Sequence of chain 1.B:
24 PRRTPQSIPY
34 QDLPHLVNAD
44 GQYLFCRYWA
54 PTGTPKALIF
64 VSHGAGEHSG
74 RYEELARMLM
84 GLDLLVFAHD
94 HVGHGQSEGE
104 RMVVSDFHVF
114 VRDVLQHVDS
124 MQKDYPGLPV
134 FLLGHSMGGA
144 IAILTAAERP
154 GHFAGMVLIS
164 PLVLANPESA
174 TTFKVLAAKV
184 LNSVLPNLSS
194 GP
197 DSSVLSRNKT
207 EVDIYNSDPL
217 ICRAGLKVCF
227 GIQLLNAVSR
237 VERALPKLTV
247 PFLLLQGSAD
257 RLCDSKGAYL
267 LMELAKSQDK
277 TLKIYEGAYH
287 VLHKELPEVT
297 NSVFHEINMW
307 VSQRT

Binding-site contacts:
Ligand atom O22 contacts residue GLU70 of chain 1.B at 3.2 Å (salt-bridge).
Ligand atom O23 contacts residue ALA68 of chain 1.B at 2.9 Å (h-bond).
Ligand atom C1 contacts residue LEU222 of chain 1.B at 3.5 Å (hydrophobic).
Ligand atom CL26 contacts residue VAL234 of chain 1.B at 3.9 Å.
Ligand atom C14 contacts residue SER139 of chain 1.B at 3.2 Å.
Ligand atom O23 contacts residue MET140 of chain 1.B at 3.0 Å (h-bond).
Ligand atom N21 contacts residue SER139 of chain 1.B at 3.0 Å (h-bond).
Ligand atom CL26 contacts residue LEU165 of chain 1.B at 3.9 Å.
Ligand atom C7 contacts residue ARG74 of chain 1.B at 3.8 Å.
Ligand atom C14 contacts residue MET140 of chain 1.B at 3.9 Å (hydrophobic).
Ligand atom C3 contacts residue GLY227 of chain 1.B at 3.8 Å.
Ligand atom CL26 contacts residue LEU230 of chain 1.B at 3.7 Å.
Ligand atom O22 contacts residue VAL287 of chain 1.B at 3.4 Å.
Ligand atom C19 contacts residue HIS138 of chain 1.B at 3.8 Å.
Ligand atom C8 contacts residue MET140 of chain 1.B at 3.9 Å (hydrophobic).
Ligand atom O23 contacts residue GLY67 of chain 1.B at 3.5 Å.
Ligand atom C17 contacts residue ALA68 of chain 1.B at 3.8 Å (hydrophobic).
Ligand atom O23 contacts residue SER139 of chain 1.B at 2.9 Å (h-bond).
Ligand atom C13 contacts residue SER139 of chain 1.B at 3.5 Å.
Ligand atom C17 contacts residue SER139 of chain 1.B at 3.6 Å.
Ligand atom C7 contacts residue VAL287 of chain 1.B at 3.6 Å (hydrophobic).
Ligand atom C7 contacts residue HIS138 of chain 1.B at 3.9 Å.
Ligand atom C9 contacts residue TYR211 of chain 1.B at 3.6 Å (hydrophobic).
Ligand atom C16 contacts residue HIS138 of chain 1.B at 3.9 Å.
Ligand atom C10 contacts residue ALA68 of chain 1.B at 3.5 Å (hydrophobic).
Ligand atom F25 contacts residue GLY227 of chain 1.B at 3.5 Å.
Ligand atom N20 contacts residue HIS138 of chain 1.B at 2.9 Å (h-bond).
Ligand atom C9 contacts residue GLU70 of chain 1.B at 3.8 Å.
Ligand atom C19 contacts residue HIS286 of chain 1.B at 3.6 Å.
Ligand atom N20 contacts residue VAL287 of chain 1.B at 3.6 Å.
Ligand atom O22 contacts residue ARG74 of chain 1.B at 2.9 Å (salt-bridge).
Ligand atom C2 contacts residue LEU222 of chain 1.B at 3.2 Å (hydrophobic).
Ligand atom C8 contacts residue SER139 of chain 1.B at 2.8 Å.
Ligand atom C7 contacts residue GLU70 of chain 1.B at 3.5 Å.
Ligand atom C6 contacts residue LEU230 of chain 1.B at 3.8 Å (hydrophobic).
Ligand atom C16 contacts residue LEU201 of chain 1.B at 4.0 Å (hydrophobic).
Ligand atom C19 contacts residue SER139 of chain 1.B at 3.5 Å.
Ligand atom C5 contacts residue GLY227 of chain 1.B at 3.8 Å.
Ligand atom C8 contacts residue ALA68 of chain 1.B at 3.5 Å (hydrophobic).
Ligand atom C4 contacts residue LEU230 of chain 1.B at 3.9 Å (hydrophobic).

The protein below binds the small molecule below.
Small molecule (SMILES): O=C1CC[C@@H](CCC(=O)N2CCC(COc3ccc(F)cc3Cl)CC2)N1